Sequence of chain 1.A:
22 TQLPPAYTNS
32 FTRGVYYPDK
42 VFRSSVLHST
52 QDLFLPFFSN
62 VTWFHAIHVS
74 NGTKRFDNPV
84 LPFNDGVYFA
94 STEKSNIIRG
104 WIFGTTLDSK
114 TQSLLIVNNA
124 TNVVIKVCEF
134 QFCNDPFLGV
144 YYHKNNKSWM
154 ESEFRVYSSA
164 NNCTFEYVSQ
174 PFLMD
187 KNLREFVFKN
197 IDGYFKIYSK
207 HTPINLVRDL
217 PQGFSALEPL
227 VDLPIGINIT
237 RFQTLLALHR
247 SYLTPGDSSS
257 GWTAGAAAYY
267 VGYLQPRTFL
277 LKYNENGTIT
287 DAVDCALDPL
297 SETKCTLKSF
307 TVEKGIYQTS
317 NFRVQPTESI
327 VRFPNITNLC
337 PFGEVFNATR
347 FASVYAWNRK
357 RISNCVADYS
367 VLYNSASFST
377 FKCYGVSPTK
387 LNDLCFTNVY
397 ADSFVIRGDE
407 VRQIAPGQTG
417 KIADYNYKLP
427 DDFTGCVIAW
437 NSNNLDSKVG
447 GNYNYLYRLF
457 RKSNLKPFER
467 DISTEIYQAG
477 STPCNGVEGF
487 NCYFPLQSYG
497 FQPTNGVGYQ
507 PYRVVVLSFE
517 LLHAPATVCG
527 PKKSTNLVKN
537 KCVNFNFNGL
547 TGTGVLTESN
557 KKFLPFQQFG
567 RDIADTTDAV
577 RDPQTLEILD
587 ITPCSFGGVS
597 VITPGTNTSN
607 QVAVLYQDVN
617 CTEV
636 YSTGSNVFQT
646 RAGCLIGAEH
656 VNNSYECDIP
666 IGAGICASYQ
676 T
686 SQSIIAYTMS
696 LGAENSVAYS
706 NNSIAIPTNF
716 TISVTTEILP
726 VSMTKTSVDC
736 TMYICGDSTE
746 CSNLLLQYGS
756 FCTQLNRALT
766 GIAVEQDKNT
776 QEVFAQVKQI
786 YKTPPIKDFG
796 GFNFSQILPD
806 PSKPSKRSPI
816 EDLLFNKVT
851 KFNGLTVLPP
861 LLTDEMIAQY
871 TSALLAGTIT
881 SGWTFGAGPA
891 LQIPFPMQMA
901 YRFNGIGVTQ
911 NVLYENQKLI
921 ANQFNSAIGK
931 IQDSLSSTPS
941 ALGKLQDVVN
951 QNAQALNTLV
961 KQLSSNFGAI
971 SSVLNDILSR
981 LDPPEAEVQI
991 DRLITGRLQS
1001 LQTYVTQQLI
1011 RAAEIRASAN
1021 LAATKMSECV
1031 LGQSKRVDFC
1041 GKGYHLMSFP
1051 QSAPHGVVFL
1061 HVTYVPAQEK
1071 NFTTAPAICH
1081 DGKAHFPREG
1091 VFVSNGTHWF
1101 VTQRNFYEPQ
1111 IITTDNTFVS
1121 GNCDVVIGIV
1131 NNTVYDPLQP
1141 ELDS

This protein binds this small molecule.
Small molecule (SMILES): CC(=O)N[C@@H]1[C@@H](O)[C@H](O)[C@@H](CO)O[C@H]1O

Binding-site contacts:
Ligand atom N2 contacts residue ASN122 of chain 1.A at 3.0 Å (h-bond).
Ligand atom C8 contacts residue THR124 of chain 1.A at 3.9 Å.
Ligand atom C7 contacts residue VAL120 of chain 1.A at 4.3 Å (hydrophobic).
Ligand atom C2 contacts residue ASN122 of chain 1.A at 2.5 Å.
Ligand atom C8 contacts residue VAL127 of chain 1.A at 3.6 Å (hydrophobic).
Ligand atom C1 contacts residue GLU154 of chain 1.A at 4.3 Å.
Ligand atom C7 contacts residue PHE157 of chain 1.A at 3.7 Å (hydrophobic).
Ligand atom C4 contacts residue ASN122 of chain 1.A at 4.3 Å.
Ligand atom O3 contacts residue THR124 of chain 1.A at 4.3 Å.
Ligand atom C2 contacts residue PHE157 of chain 1.A at 4.3 Å (hydrophobic).
Ligand atom C6 contacts residue THR124 of chain 1.A at 3.5 Å.
Ligand atom C1 contacts residue ASN122 of chain 1.A at 1.4 Å.
Ligand atom C8 contacts residue ASN125 of chain 1.A at 3.4 Å.
Ligand atom C4 contacts residue THR124 of chain 1.A at 3.6 Å.
Ligand atom O7 contacts residue PHE157 of chain 1.A at 3.3 Å.
Ligand atom C1 contacts residue PHE157 of chain 1.A at 4.1 Å (hydrophobic).
Ligand atom O5 contacts residue THR124 of chain 1.A at 3.2 Å (h-bond).
Ligand atom C3 contacts residue ASN122 of chain 1.A at 3.9 Å.
Ligand atom O7 contacts residue VAL120 of chain 1.A at 3.2 Å.
Ligand atom C5 contacts residue ASN122 of chain 1.A at 3.6 Å.
Ligand atom C1 contacts residue THR124 of chain 1.A at 3.7 Å.
Ligand atom O6 contacts residue THR124 of chain 1.A at 3.3 Å.
Ligand atom N2 contacts residue PHE157 of chain 1.A at 3.3 Å.
Ligand atom C8 contacts residue ASN122 of chain 1.A at 3.2 Å.
Ligand atom C3 contacts residue THR124 of chain 1.A at 4.0 Å.
Ligand atom O7 contacts residue VAL127 of chain 1.A at 4.2 Å.
Ligand atom C7 contacts residue ASN122 of chain 1.A at 3.7 Å.
Ligand atom O5 contacts residue ASN122 of chain 1.A at 2.4 Å (h-bond).
Ligand atom C7 contacts residue VAL127 of chain 1.A at 4.3 Å (hydrophobic).
Ligand atom C5 contacts residue THR124 of chain 1.A at 3.9 Å.
Ligand atom C2 contacts residue THR124 of chain 1.A at 3.4 Å.
Ligand atom C8 contacts residue VAL120 of chain 1.A at 4.3 Å (hydrophobic).